Binding-site contacts:
Ligand atom O10 contacts residue TYR57 of chain 1.A at 2.7 Å (h-bond).
Ligand atom C19 contacts residue MET84 of chain 1.A at 3.6 Å (hydrophobic).
Ligand atom O24 contacts residue ALA124 of chain 1.A at 3.3 Å.
Ligand atom C23 contacts residue MET84 of chain 1.A at 3.7 Å (hydrophobic).
Ligand atom O24 contacts residue TYR128 of chain 1.A at 3.7 Å.
Ligand atom C13 contacts residue TYR128 of chain 1.A at 3.4 Å (hydrophobic).
Ligand atom C25 contacts residue MET84 of chain 1.A at 3.6 Å (hydrophobic).
Ligand atom C09 contacts residue TYR57 of chain 1.A at 3.8 Å (hydrophobic).
Ligand atom O01 contacts residue GLU39 of chain 1.A at 3.2 Å (salt-bridge).
Ligand atom O20 contacts residue TYR128 of chain 1.A at 3.6 Å.
Ligand atom N21 contacts residue GLN81 of chain 1.A at 3.0 Å (h-bond).
Ligand atom C03 contacts residue GLU39 of chain 1.A at 3.7 Å.
Ligand atom O20 contacts residue GLN81 of chain 1.A at 3.9 Å.
Ligand atom C29 contacts residue TRP44 of chain 1.A at 3.9 Å (hydrophobic).
Ligand atom N18 contacts residue MET84 of chain 1.A at 3.4 Å.
Ligand atom O01 contacts residue ARG119 of chain 1.A at 3.6 Å.
Ligand atom C23 contacts residue TYR128 of chain 1.A at 3.6 Å (hydrophobic).
Ligand atom C06 contacts residue ILE53 of chain 1.A at 3.6 Å (hydrophobic).
Ligand atom O10 contacts residue HIS14 of chain 1.A at 3.8 Å.
Ligand atom O08 contacts residue ILE53 of chain 1.A at 3.6 Å.
Ligand atom N21 contacts residue MET84 of chain 1.A at 3.7 Å.
Ligand atom C13 contacts residue TYR57 of chain 1.A at 3.9 Å (hydrophobic).
Ligand atom C19 contacts residue GLN81 of chain 1.A at 3.9 Å.
Ligand atom C19 contacts residue TYR128 of chain 1.A at 3.4 Å (hydrophobic).
Ligand atom C13 contacts residue HIS14 of chain 1.A at 3.6 Å.
Ligand atom C09 contacts residue HIS14 of chain 1.A at 3.7 Å.
Ligand atom C29 contacts residue ALA123 of chain 1.A at 3.8 Å (hydrophobic).
Ligand atom O20 contacts residue ILE56 of chain 1.A at 3.6 Å.
Ligand atom C29 contacts residue ARG119 of chain 1.A at 3.5 Å.
Ligand atom O24 contacts residue MET84 of chain 1.A at 3.6 Å.
Ligand atom O24 contacts residue GLN81 of chain 1.A at 2.7 Å (h-bond).
Ligand atom C03 contacts residue TRP44 of chain 1.A at 3.8 Å (hydrophobic).
Ligand atom O10 contacts residue GLU181 of chain 1.A at 3.0 Å (salt-bridge).
Ligand atom O08 contacts residue MET84 of chain 1.A at 3.6 Å.
Ligand atom C23 contacts residue GLN81 of chain 1.A at 3.5 Å.
Ligand atom N21 contacts residue TYR128 of chain 1.A at 3.4 Å.
Ligand atom N18 contacts residue TYR128 of chain 1.A at 3.6 Å.
Ligand atom C29 contacts residue TYR88 of chain 1.A at 3.8 Å (hydrophobic).
Ligand atom C26 contacts residue MET84 of chain 1.A at 3.4 Å (hydrophobic).
Ligand atom C03 contacts residue ARG178 of chain 1.A at 3.9 Å.

The protein below binds the small molecule below.
Small molecule (SMILES): C#Cc1cn([C@H]2C[C@H](O)[C@@H](CO)O2)c(=O)[nH]c1=O

Sequence of chain 1.A:
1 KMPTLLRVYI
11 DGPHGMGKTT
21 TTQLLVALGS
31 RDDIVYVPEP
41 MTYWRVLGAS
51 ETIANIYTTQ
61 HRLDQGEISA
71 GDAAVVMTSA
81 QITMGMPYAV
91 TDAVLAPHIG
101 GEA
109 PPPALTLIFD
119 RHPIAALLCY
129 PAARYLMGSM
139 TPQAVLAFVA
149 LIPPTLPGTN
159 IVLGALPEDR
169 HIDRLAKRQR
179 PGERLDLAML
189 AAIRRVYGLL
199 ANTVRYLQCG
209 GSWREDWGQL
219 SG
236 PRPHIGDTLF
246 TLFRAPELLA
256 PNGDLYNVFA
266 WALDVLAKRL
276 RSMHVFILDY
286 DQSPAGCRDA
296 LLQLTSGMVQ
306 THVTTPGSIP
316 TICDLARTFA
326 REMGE